Sequence of chain 1.B:
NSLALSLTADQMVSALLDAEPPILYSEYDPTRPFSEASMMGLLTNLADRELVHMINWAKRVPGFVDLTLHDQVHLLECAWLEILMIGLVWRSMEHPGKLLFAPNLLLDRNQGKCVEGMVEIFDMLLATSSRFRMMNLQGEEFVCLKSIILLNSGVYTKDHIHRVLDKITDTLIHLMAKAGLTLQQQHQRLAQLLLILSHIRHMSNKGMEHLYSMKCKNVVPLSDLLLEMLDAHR

This protein binds this small molecule.
Small molecule (SMILES): Oc1ccc(C(=C2Cc3ccccc3C2)c2ccc(O)cc2)cc1

Binding-site contacts:
Ligand atom C16 contacts residue PHE107 of chain 1.B at 4.0 Å (hydrophobic).
Ligand atom C11 contacts residue PHE107 of chain 1.B at 4.0 Å (hydrophobic).
Ligand atom C22 contacts residue MET46 of chain 1.B at 4.0 Å (hydrophobic).
Ligand atom C15 contacts residue PHE107 of chain 1.B at 3.8 Å (hydrophobic).
Ligand atom C04 contacts residue ILE127 of chain 1.B at 3.7 Å (hydrophobic).
Ligand atom C19 contacts residue ALA53 of chain 1.B at 3.6 Å (hydrophobic).
Ligand atom C15 contacts residue GLU56 of chain 1.B at 3.4 Å.
Ligand atom C08 contacts residue PHE107 of chain 1.B at 4.0 Å (hydrophobic).
Ligand atom C21 contacts residue LEU228 of chain 1.B at 3.7 Å (hydrophobic).
Ligand atom C19 contacts residue LEU228 of chain 1.B at 3.7 Å (hydrophobic).
Ligand atom C18 contacts residue LEU228 of chain 1.B at 4.0 Å (hydrophobic).
Ligand atom C20 contacts residue THR50 of chain 1.B at 3.6 Å.
Ligand atom O01 contacts residue LEU90 of chain 1.B at 3.9 Å.
Ligand atom C19 contacts residue LEU243 of chain 1.B at 4.1 Å (hydrophobic).
Ligand atom C22 contacts residue LEU49 of chain 1.B at 3.6 Å (hydrophobic).
Ligand atom O01 contacts residue GLU56 of chain 1.B at 2.7 Å (salt-bridge).
Ligand atom C21 contacts residue THR50 of chain 1.B at 3.5 Å.
Ligand atom O02 contacts residue THR50 of chain 1.B at 2.7 Å (h-bond).
Ligand atom O02 contacts residue LEU228 of chain 1.B at 3.9 Å.
Ligand atom C04 contacts residue HIS227 of chain 1.B at 4.1 Å.
Ligand atom C16 contacts residue LEU49 of chain 1.B at 4.0 Å (hydrophobic).
Ligand atom C06 contacts residue LEU131 of chain 1.B at 3.7 Å (hydrophobic).
Ligand atom C21 contacts residue MET46 of chain 1.B at 3.6 Å (hydrophobic).
Ligand atom C06 contacts residue ILE127 of chain 1.B at 4.0 Å (hydrophobic).
Ligand atom C18 contacts residue ALA53 of chain 1.B at 3.8 Å (hydrophobic).
Ligand atom C03 contacts residue HIS227 of chain 1.B at 3.8 Å.
Ligand atom C20 contacts residue LEU228 of chain 1.B at 3.6 Å (hydrophobic).
Ligand atom C18 contacts residue LEU87 of chain 1.B at 4.1 Å (hydrophobic).
Ligand atom C12 contacts residue LEU90 of chain 1.B at 3.9 Å (hydrophobic).
Ligand atom C14 contacts residue PHE107 of chain 1.B at 4.1 Å (hydrophobic).
Ligand atom C21 contacts residue LEU49 of chain 1.B at 3.8 Å (hydrophobic).
Ligand atom C16 contacts residue ALA53 of chain 1.B at 3.9 Å (hydrophobic).
Ligand atom C14 contacts residue GLU56 of chain 1.B at 3.4 Å.
Ligand atom O02 contacts residue LEU243 of chain 1.B at 3.9 Å.
Ligand atom C05 contacts residue ILE127 of chain 1.B at 3.7 Å (hydrophobic).
Ligand atom C15 contacts residue LEU52 of chain 1.B at 4.1 Å (hydrophobic).
Ligand atom C13 contacts residue LEU90 of chain 1.B at 3.4 Å (hydrophobic).
Ligand atom O02 contacts residue LEU239 of chain 1.B at 3.8 Å.
Ligand atom C08 contacts residue MET91 of chain 1.B at 4.1 Å (hydrophobic).
Ligand atom O01 contacts residue ARG97 of chain 1.B at 2.9 Å (salt-bridge).